This protein binds this small molecule.
Small molecule (SMILES): CC(=O)N[C@H]1[C@H](O[C@H]2[C@H](O)[C@@H](NC(C)=O)CO[C@@H]2CO)O[C@H](CO)[C@@H](O)[C@@H]1O

Binding-site contacts:
Ligand atom C4 contacts residue ASN31 of chain 1.B at 4.3 Å.
Ligand atom O5 contacts residue LYS30 of chain 1.B at 3.1 Å (salt-bridge).
Ligand atom C5 contacts residue ASN31 of chain 1.B at 3.8 Å.
Ligand atom C1 contacts residue LYS30 of chain 1.B at 4.1 Å.
Ligand atom C3 contacts residue HIS34 of chain 1.B at 4.3 Å.
Ligand atom C7 contacts residue SER33 of chain 1.B at 3.8 Å.
Ligand atom O5 contacts residue HIS34 of chain 1.B at 4.4 Å.
Ligand atom N2 contacts residue ASN31 of chain 1.B at 2.9 Å (h-bond).
Ligand atom C7 contacts residue ASN31 of chain 1.B at 3.4 Å.
Ligand atom C1 contacts residue ASN31 of chain 1.B at 1.5 Å.
Ligand atom O7 contacts residue ASN31 of chain 1.B at 3.4 Å (h-bond).
Ligand atom C2 contacts residue ASN31 of chain 1.B at 2.5 Å.
Ligand atom C1 contacts residue SER33 of chain 1.B at 4.4 Å.
Ligand atom C8 contacts residue ASN31 of chain 1.B at 4.0 Å.
Ligand atom C6 contacts residue HIS34 of chain 1.B at 4.1 Å.
Ligand atom C2 contacts residue HIS34 of chain 1.B at 4.4 Å.
Ligand atom O6 contacts residue LYS30 of chain 1.B at 3.4 Å.
Ligand atom C8 contacts residue SER33 of chain 1.B at 3.4 Å.
Ligand atom C2 contacts residue SER33 of chain 1.B at 4.2 Å.
Ligand atom C6 contacts residue LYS30 of chain 1.B at 3.7 Å.
Ligand atom C8 contacts residue ASN32 of chain 1.B at 4.1 Å.
Ligand atom O5 contacts residue ASN31 of chain 1.B at 2.5 Å (h-bond).
Ligand atom C5 contacts residue LYS30 of chain 1.B at 4.1 Å.
Ligand atom N2 contacts residue SER33 of chain 1.B at 3.2 Å (h-bond).
Ligand atom C3 contacts residue ASN31 of chain 1.B at 3.9 Å.
Ligand atom C1 contacts residue HIS34 of chain 1.B at 3.8 Å.
Ligand atom N2 contacts residue HIS34 of chain 1.B at 4.4 Å.
Ligand atom O6 contacts residue GLU46 of chain 1.B at 4.5 Å.
Ligand atom C5 contacts residue HIS34 of chain 1.B at 4.2 Å.
Ligand atom O6 contacts residue TYR36 of chain 1.B at 4.5 Å.

Sequence of chain 1.B:
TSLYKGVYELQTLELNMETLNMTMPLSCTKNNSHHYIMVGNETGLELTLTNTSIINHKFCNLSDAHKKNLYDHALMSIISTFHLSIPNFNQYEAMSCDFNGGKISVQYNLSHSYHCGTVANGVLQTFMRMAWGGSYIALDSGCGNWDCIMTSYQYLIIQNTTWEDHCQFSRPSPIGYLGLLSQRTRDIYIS